Binding-site contacts:
Ligand atom O5 contacts residue ASN1134 of chain 1.C at 2.3 Å (h-bond).
Ligand atom C1 contacts residue ASN1134 of chain 1.C at 1.4 Å.
Ligand atom N2 contacts residue ASN1134 of chain 1.C at 3.0 Å (h-bond).
Ligand atom C2 contacts residue ASN1134 of chain 1.C at 2.5 Å.
Ligand atom C5 contacts residue ASN1134 of chain 1.C at 3.7 Å.
Ligand atom O7 contacts residue ASN1134 of chain 1.C at 4.0 Å.
Ligand atom C3 contacts residue ASN1134 of chain 1.C at 3.8 Å.
Ligand atom C7 contacts residue ASN1134 of chain 1.C at 3.8 Å.
Ligand atom C4 contacts residue ASN1134 of chain 1.C at 4.2 Å.

Sequence of chain 1.C:
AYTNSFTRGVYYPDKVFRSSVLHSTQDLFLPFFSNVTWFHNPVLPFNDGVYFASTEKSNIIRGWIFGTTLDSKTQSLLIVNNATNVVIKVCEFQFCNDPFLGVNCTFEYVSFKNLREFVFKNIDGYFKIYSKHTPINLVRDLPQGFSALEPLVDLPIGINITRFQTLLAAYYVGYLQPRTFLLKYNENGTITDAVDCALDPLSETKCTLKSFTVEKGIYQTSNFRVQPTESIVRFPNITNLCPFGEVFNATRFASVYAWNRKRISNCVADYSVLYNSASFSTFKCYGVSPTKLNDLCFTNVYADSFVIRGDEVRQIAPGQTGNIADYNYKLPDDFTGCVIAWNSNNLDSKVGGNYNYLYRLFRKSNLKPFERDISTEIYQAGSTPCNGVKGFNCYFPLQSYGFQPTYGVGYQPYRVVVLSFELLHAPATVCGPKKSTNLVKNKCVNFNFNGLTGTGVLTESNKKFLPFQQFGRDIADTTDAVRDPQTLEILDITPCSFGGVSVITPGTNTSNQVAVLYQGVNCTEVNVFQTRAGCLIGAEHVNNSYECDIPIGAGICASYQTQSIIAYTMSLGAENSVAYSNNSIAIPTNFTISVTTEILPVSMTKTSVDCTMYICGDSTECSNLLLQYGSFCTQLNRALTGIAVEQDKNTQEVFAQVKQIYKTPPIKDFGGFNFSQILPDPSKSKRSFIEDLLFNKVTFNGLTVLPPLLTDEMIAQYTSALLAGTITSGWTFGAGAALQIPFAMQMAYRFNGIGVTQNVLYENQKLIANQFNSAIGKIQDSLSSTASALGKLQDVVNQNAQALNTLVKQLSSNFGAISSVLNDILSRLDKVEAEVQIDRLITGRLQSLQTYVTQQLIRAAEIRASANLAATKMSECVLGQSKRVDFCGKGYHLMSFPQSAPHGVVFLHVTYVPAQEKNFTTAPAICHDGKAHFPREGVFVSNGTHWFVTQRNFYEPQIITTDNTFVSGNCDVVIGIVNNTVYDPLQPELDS

A protein and the small-molecule ligand that binds it are described below.
Small molecule (SMILES): CC(=O)N[C@H]1[C@H](O[C@H]2[C@H](O)[C@@H](NC(C)=O)CO[C@@H]2CO)O[C@H](CO)[C@@H](O)[C@@H]1O